Binding-site contacts:
Ligand atom C5 contacts residue VAL209 of chain 3.A at 4.0 Å (hydrophobic).
Ligand atom C7 contacts residue LEU307 of chain 3.A at 4.2 Å (hydrophobic).
Ligand atom C1 contacts residue VAL209 of chain 3.A at 4.2 Å (hydrophobic).
Ligand atom C2 contacts residue HIS295 of chain 3.A at 3.7 Å.
Ligand atom C9 contacts residue ASP205 of chain 3.A at 3.5 Å.
Ligand atom C7 contacts residue PHE352 of chain 3.A at 4.3 Å (hydrophobic).
Ligand atom C5 contacts residue ASP205 of chain 3.A at 4.2 Å.
Ligand atom C8 contacts residue LEU307 of chain 3.A at 4.2 Å (hydrophobic).
Ligand atom C4 contacts residue ASN297 of chain 3.A at 3.7 Å.
Ligand atom C8 contacts residue PHE202 of chain 3.A at 4.3 Å (hydrophobic).
Ligand atom C4 contacts residue ASP205 of chain 3.A at 4.5 Å.
Ligand atom C8 contacts residue ASN201 of chain 3.A at 3.5 Å.
Ligand atom C9 contacts residue PHE202 of chain 3.A at 4.4 Å (hydrophobic).
Ligand atom C3 contacts residue ASN297 of chain 3.A at 4.4 Å.
Ligand atom C5 contacts residue HIS208 of chain 3.A at 4.4 Å.
Ligand atom C4 contacts residue VAL209 of chain 3.A at 4.0 Å (hydrophobic).
Ligand atom C5 contacts residue LEU307 of chain 3.A at 4.3 Å (hydrophobic).
Ligand atom C3 contacts residue HIS295 of chain 3.A at 3.9 Å.
Ligand atom C6 contacts residue VAL209 of chain 3.A at 4.1 Å (hydrophobic).
Ligand atom C2 contacts residue PHE224 of chain 3.A at 4.4 Å (hydrophobic).
Ligand atom C2 contacts residue VAL209 of chain 3.A at 4.2 Å (hydrophobic).
Ligand atom C3 contacts residue VAL209 of chain 3.A at 4.1 Å (hydrophobic).
Ligand atom C1 contacts residue HIS295 of chain 3.A at 4.3 Å.
Ligand atom C9 contacts residue ASN201 of chain 3.A at 3.8 Å.
Ligand atom C5 contacts residue ASN297 of chain 3.A at 3.9 Å.
Ligand atom C1 contacts residue LEU307 of chain 3.A at 4.3 Å (hydrophobic).
Ligand atom C6 contacts residue LEU307 of chain 3.A at 4.1 Å (hydrophobic).
Ligand atom C9 contacts residue HIS208 of chain 3.A at 3.9 Å.
Ligand atom C7 contacts residue ASN201 of chain 3.A at 4.4 Å.
Ligand atom C9 contacts residue ASN297 of chain 3.A at 3.8 Å.
Ligand atom C7 contacts residue HIS208 of chain 3.A at 4.0 Å.
Ligand atom C8 contacts residue HIS208 of chain 3.A at 3.9 Å.

Sequence of chain 3.A:
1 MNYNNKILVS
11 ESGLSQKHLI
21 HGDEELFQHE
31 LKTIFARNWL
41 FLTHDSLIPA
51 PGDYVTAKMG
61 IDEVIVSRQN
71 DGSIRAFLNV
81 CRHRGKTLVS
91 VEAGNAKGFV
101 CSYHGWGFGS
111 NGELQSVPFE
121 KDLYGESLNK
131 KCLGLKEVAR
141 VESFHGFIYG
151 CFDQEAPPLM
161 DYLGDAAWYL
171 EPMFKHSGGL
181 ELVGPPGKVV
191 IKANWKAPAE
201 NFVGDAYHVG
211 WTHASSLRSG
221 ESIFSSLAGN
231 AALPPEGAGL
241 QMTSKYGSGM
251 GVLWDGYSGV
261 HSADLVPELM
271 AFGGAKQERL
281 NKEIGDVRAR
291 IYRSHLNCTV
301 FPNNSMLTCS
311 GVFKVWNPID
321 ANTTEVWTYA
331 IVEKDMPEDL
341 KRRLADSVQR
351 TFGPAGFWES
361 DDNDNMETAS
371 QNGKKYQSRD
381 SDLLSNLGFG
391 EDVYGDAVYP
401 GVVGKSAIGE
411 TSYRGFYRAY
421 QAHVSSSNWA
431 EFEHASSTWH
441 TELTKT

This small molecule binds to this protein.
Small molecule (SMILES): c1ccc2c(c1)CCC2